Sequence of chain 1.A:
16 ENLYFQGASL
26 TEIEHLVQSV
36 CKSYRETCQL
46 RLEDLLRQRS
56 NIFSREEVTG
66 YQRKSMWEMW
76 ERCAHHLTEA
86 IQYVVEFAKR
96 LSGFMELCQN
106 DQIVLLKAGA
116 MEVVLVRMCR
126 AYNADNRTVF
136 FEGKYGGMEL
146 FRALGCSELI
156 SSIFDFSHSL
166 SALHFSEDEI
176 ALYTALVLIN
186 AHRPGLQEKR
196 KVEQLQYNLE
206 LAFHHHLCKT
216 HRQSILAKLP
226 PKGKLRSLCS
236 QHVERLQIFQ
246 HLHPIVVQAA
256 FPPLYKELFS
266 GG

Binding-site contacts:
Ligand atom N35 contacts residue SER162 of chain 1.A at 3.1 Å (h-bond).
Ligand atom O4 contacts residue ARG122 of chain 1.A at 3.6 Å (salt-bridge).
Ligand atom C7 contacts residue LEU45 of chain 1.A at 3.7 Å (hydrophobic).
Ligand atom C20 contacts residue PHE136 of chain 1.A at 3.7 Å (hydrophobic).
Ligand atom C33 contacts residue PHE146 of chain 1.A at 3.4 Å (hydrophobic).
Ligand atom C17 contacts residue PHE135 of chain 1.A at 3.7 Å (hydrophobic).
Ligand atom C27 contacts residue ILE158 of chain 1.A at 3.8 Å (hydrophobic).
Ligand atom C10 contacts residue PHE135 of chain 1.A at 3.6 Å (hydrophobic).
Ligand atom O4 contacts residue ARG125 of chain 1.A at 3.3 Å (salt-bridge).
Ligand atom S3 contacts residue ARG125 of chain 1.A at 3.6 Å.
Ligand atom C28 contacts residue PHE159 of chain 1.A at 3.4 Å (hydrophobic).
Ligand atom C11 contacts residue ALA126 of chain 1.A at 3.4 Å (hydrophobic).
Ligand atom C7 contacts residue GLN44 of chain 1.A at 3.5 Å.
Ligand atom C28 contacts residue ILE158 of chain 1.A at 3.5 Å (hydrophobic).
Ligand atom O5 contacts residue CYS43 of chain 1.A at 3.2 Å (h-bond).
Ligand atom C1 contacts residue ARG122 of chain 1.A at 3.7 Å.
Ligand atom N35 contacts residue VAL134 of chain 1.A at 3.7 Å.
Ligand atom C20 contacts residue PHE135 of chain 1.A at 3.7 Å (hydrophobic).
Ligand atom C14 contacts residue GLU137 of chain 1.A at 3.5 Å.
Ligand atom O15 contacts residue GLU137 of chain 1.A at 2.7 Å (salt-bridge).
Ligand atom C16 contacts residue HIS81 of chain 1.A at 3.7 Å.
Ligand atom C27 contacts residue PHE159 of chain 1.A at 3.8 Å (hydrophobic).
Ligand atom C8 contacts residue LEU45 of chain 1.A at 3.7 Å (hydrophobic).
Ligand atom C12 contacts residue PHE135 of chain 1.A at 3.5 Å (hydrophobic).
Ligand atom O15 contacts residue PHE136 of chain 1.A at 3.5 Å.
Ligand atom C34 contacts residue VAL134 of chain 1.A at 3.7 Å (hydrophobic).
Ligand atom C2 contacts residue GLN44 of chain 1.A at 3.5 Å.
Ligand atom C8 contacts residue GLN44 of chain 1.A at 3.7 Å.
Ligand atom O5 contacts residue ARG125 of chain 1.A at 3.1 Å (salt-bridge).
Ligand atom C21 contacts residue PHE135 of chain 1.A at 3.8 Å (hydrophobic).
Ligand atom S24 contacts residue HIS81 of chain 1.A at 3.8 Å.
Ligand atom C20 contacts residue MET123 of chain 1.A at 3.8 Å (hydrophobic).
Ligand atom O4 contacts residue LEU50 of chain 1.A at 3.8 Å.
Ligand atom N19 contacts residue PHE135 of chain 1.A at 2.9 Å (h-bond).
Ligand atom C34 contacts residue ILE158 of chain 1.A at 3.8 Å (hydrophobic).
Ligand atom O18 contacts residue HIS81 of chain 1.A at 3.3 Å.
Ligand atom F30 contacts residue ILE155 of chain 1.A at 3.2 Å.
Ligand atom O5 contacts residue LEU45 of chain 1.A at 3.1 Å (h-bond).
Ligand atom C21 contacts residue MET123 of chain 1.A at 3.7 Å (hydrophobic).
Ligand atom C33 contacts residue CYS78 of chain 1.A at 3.8 Å (hydrophobic).

The protein below binds the small molecule below.
Small molecule (SMILES): CCS(=O)(=O)c1ccc([C@@H](NC(C)=O)C(=O)Nc2cc(-c3cc(C#N)cc(F)c3OC)cs2)cc1